Sequence of chain 1.E:
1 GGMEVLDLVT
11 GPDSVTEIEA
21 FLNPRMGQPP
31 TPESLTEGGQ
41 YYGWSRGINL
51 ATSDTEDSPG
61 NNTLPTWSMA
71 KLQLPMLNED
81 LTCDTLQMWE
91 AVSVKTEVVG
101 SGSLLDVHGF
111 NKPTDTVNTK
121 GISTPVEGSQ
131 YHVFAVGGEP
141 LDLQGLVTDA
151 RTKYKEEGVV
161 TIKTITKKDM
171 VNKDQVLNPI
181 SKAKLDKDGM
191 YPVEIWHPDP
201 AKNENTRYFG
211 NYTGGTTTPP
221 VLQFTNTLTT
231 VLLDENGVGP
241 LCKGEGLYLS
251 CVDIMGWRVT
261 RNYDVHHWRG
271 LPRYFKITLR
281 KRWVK

This small molecule binds to this protein.
Small molecule (SMILES): CC(=O)N[C@@H]1[C@@H](O[C@@H]2O[C@H](CO)[C@H](O)[C@H](O[C@]3(C(=O)O)C[C@H](O)[C@@H](NC(C)=O)[C@H]([C@H](O)[C@H](O)CO)O3)[C@H]2O)[C@H](O)[C@@H](CO[C@]2(C(=O)O)C[C@H](O)[C@@H](NC(C)=O)[C@H]([C@H](O)[C@H](O)CO)O2)O[C@H]1O

Sequence of chain 1.D:
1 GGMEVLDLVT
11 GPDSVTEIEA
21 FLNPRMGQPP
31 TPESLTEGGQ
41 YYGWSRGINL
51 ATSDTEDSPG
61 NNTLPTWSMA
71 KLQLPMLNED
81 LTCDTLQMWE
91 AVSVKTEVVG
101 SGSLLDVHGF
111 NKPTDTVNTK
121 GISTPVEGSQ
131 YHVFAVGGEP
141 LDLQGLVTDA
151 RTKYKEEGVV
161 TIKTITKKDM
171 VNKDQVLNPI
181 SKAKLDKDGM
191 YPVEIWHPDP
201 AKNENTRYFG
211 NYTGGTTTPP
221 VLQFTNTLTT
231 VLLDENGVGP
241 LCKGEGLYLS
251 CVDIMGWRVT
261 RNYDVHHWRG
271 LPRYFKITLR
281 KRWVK

Binding-site contacts:
Ligand atom O8 contacts residue ARG46 of chain 1.D at 3.8 Å.
Ligand atom O6 contacts residue THR63 of chain 1.D at 4.0 Å.
Ligand atom C4 contacts residue HIS267 of chain 1.D at 3.4 Å.
Ligand atom C6 contacts residue GLY47 of chain 1.D at 3.5 Å.
Ligand atom O9 contacts residue LEU50 of chain 1.D at 2.7 Å (h-bond).
Ligand atom C1 contacts residue LYS155 of chain 1.D at 3.7 Å.
Ligand atom O1B contacts residue LYS155 of chain 1.D at 3.2 Å (salt-bridge).
Ligand atom O10 contacts residue ASN262 of chain 1.D at 3.5 Å (h-bond).
Ligand atom C4 contacts residue TYR41 of chain 1.D at 3.7 Å (hydrophobic).
Ligand atom C1 contacts residue ARG46 of chain 1.D at 3.6 Å.
Ligand atom C3 contacts residue HIS267 of chain 1.D at 3.6 Å.
Ligand atom C6 contacts residue THR63 of chain 1.D at 3.5 Å.
Ligand atom N5 contacts residue TYR41 of chain 1.D at 2.9 Å (h-bond).
Ligand atom C9 contacts residue LEU50 of chain 1.D at 3.4 Å (hydrophobic).
Ligand atom O4 contacts residue THR260 of chain 1.D at 3.6 Å.
Ligand atom C6 contacts residue TYR41 of chain 1.D at 3.6 Å (hydrophobic).
Ligand atom O4 contacts residue GLY47 of chain 1.D at 2.5 Å (h-bond).
Ligand atom C10 contacts residue TYR41 of chain 1.D at 3.9 Å (hydrophobic).
Ligand atom O1A contacts residue ARG46 of chain 1.D at 3.2 Å (salt-bridge).
Ligand atom C8 contacts residue ASN49 of chain 1.D at 4.0 Å.
Ligand atom C1 contacts residue GLY47 of chain 1.D at 3.9 Å.
Ligand atom O1A contacts residue HIS267 of chain 1.D at 3.4 Å.
Ligand atom C5 contacts residue TYR41 of chain 1.D at 3.6 Å (hydrophobic).
Ligand atom C4 contacts residue GLY47 of chain 1.D at 3.4 Å.
Ligand atom O1A contacts residue LYS155 of chain 1.D at 3.5 Å (salt-bridge).
Ligand atom O8 contacts residue ASN49 of chain 1.D at 3.2 Å (h-bond).
Ligand atom C5 contacts residue GLY47 of chain 1.D at 4.0 Å.
Ligand atom O9 contacts residue ASN49 of chain 1.D at 3.1 Å (h-bond).
Ligand atom C3 contacts residue GLY47 of chain 1.D at 4.0 Å.
Ligand atom C6 contacts residue ASN62 of chain 1.D at 3.5 Å.
Ligand atom O1A contacts residue GLY47 of chain 1.D at 2.9 Å (h-bond).
Ligand atom C11 contacts residue ASP54 of chain 1.E at 3.7 Å.
Ligand atom C11 contacts residue GLU56 of chain 1.D at 3.9 Å.
Ligand atom O1B contacts residue ARG46 of chain 1.D at 2.9 Å (salt-bridge).
Ligand atom O6 contacts residue ASN62 of chain 1.D at 3.0 Å (h-bond).
Ligand atom C11 contacts residue TYR41 of chain 1.D at 4.1 Å (hydrophobic).
Ligand atom O8 contacts residue SER58 of chain 1.D at 3.4 Å (h-bond).
Ligand atom O4 contacts residue HIS267 of chain 1.D at 2.7 Å (h-bond).
Ligand atom C3 contacts residue VAL265 of chain 1.D at 4.0 Å (hydrophobic).
Ligand atom C9 contacts residue THR52 of chain 1.D at 3.6 Å.